The protein below binds the small molecule below.
Small molecule (SMILES): Cc1nnc(C2CC2)n1-c1ccccc1

Sequence of chain 2.D:
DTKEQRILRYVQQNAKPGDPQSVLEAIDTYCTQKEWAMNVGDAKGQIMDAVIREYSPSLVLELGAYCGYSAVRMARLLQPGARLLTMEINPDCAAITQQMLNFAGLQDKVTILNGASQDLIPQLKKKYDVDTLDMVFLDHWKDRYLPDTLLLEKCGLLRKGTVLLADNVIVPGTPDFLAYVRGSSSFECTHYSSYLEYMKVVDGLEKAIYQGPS

Binding-site contacts:
Ligand atom C13 contacts residue VAL132 of chain 2.D at 3.6 Å (hydrophobic).
Ligand atom N1 contacts residue ARG85 of chain 2.D at 4.5 Å.
Ligand atom C10 contacts residue LEU87 of chain 2.D at 3.5 Å (hydrophobic).
Ligand atom C7 contacts residue TYR130 of chain 2.D at 4.0 Å (hydrophobic).
Ligand atom C15 contacts residue ARG85 of chain 2.D at 4.2 Å.
Ligand atom C13 contacts residue TYR130 of chain 2.D at 4.1 Å (hydrophobic).
Ligand atom N4 contacts residue TYR130 of chain 2.D at 3.7 Å.
Ligand atom C8 contacts residue LEU61 of chain 2.D at 4.4 Å (hydrophobic).
Ligand atom C6 contacts residue THR113 of chain 2.D at 3.4 Å.
Ligand atom N4 contacts residue ARG85 of chain 2.D at 3.0 Å (salt-bridge).
Ligand atom C11 contacts residue LEU87 of chain 2.D at 3.6 Å (hydrophobic).
Ligand atom C2 contacts residue TYR130 of chain 2.D at 4.3 Å (hydrophobic).
Ligand atom N1 contacts residue TYR130 of chain 2.D at 4.2 Å.
Ligand atom C5 contacts residue TYR130 of chain 2.D at 3.7 Å (hydrophobic).
Ligand atom C7 contacts residue VAL132 of chain 2.D at 4.2 Å (hydrophobic).
Ligand atom C9 contacts residue LEU87 of chain 2.D at 4.0 Å (hydrophobic).
Ligand atom C11 contacts residue VAL62 of chain 2.D at 3.7 Å (hydrophobic).
Ligand atom C7 contacts residue LEU61 of chain 2.D at 3.9 Å (hydrophobic).
Ligand atom C14 contacts residue TYR130 of chain 2.D at 3.5 Å (hydrophobic).
Ligand atom C11 contacts residue LEU61 of chain 2.D at 4.3 Å (hydrophobic).
Ligand atom N3 contacts residue TYR130 of chain 2.D at 4.1 Å.
Ligand atom C9 contacts residue LEU61 of chain 2.D at 4.1 Å (hydrophobic).
Ligand atom C10 contacts residue LEU61 of chain 2.D at 4.3 Å (hydrophobic).
Ligand atom C11 contacts residue LEU135 of chain 2.D at 3.8 Å (hydrophobic).
Ligand atom C10 contacts residue VAL62 of chain 2.D at 3.4 Å (hydrophobic).
Ligand atom C10 contacts residue ARG85 of chain 2.D at 3.6 Å.
Ligand atom C14 contacts residue ASP131 of chain 2.D at 3.8 Å.
Ligand atom N3 contacts residue ARG85 of chain 2.D at 3.5 Å (salt-bridge).
Ligand atom C12 contacts residue LEU87 of chain 2.D at 4.2 Å (hydrophobic).
Ligand atom C5 contacts residue ARG85 of chain 2.D at 3.7 Å.
Ligand atom C12 contacts residue LEU135 of chain 2.D at 3.9 Å (hydrophobic).
Ligand atom C12 contacts residue VAL132 of chain 2.D at 4.0 Å (hydrophobic).
Ligand atom C10 contacts residue LEU86 of chain 2.D at 4.3 Å (hydrophobic).
Ligand atom C15 contacts residue LEU61 of chain 2.D at 3.7 Å (hydrophobic).
Ligand atom C2 contacts residue ARG85 of chain 2.D at 4.3 Å.
Ligand atom C6 contacts residue ARG85 of chain 2.D at 4.2 Å.
Ligand atom C6 contacts residue LEU87 of chain 2.D at 4.1 Å (hydrophobic).
Ligand atom C9 contacts residue ARG85 of chain 2.D at 3.7 Å.
Ligand atom C6 contacts residue TYR130 of chain 2.D at 3.8 Å (hydrophobic).